Sequence of chain 1.A:
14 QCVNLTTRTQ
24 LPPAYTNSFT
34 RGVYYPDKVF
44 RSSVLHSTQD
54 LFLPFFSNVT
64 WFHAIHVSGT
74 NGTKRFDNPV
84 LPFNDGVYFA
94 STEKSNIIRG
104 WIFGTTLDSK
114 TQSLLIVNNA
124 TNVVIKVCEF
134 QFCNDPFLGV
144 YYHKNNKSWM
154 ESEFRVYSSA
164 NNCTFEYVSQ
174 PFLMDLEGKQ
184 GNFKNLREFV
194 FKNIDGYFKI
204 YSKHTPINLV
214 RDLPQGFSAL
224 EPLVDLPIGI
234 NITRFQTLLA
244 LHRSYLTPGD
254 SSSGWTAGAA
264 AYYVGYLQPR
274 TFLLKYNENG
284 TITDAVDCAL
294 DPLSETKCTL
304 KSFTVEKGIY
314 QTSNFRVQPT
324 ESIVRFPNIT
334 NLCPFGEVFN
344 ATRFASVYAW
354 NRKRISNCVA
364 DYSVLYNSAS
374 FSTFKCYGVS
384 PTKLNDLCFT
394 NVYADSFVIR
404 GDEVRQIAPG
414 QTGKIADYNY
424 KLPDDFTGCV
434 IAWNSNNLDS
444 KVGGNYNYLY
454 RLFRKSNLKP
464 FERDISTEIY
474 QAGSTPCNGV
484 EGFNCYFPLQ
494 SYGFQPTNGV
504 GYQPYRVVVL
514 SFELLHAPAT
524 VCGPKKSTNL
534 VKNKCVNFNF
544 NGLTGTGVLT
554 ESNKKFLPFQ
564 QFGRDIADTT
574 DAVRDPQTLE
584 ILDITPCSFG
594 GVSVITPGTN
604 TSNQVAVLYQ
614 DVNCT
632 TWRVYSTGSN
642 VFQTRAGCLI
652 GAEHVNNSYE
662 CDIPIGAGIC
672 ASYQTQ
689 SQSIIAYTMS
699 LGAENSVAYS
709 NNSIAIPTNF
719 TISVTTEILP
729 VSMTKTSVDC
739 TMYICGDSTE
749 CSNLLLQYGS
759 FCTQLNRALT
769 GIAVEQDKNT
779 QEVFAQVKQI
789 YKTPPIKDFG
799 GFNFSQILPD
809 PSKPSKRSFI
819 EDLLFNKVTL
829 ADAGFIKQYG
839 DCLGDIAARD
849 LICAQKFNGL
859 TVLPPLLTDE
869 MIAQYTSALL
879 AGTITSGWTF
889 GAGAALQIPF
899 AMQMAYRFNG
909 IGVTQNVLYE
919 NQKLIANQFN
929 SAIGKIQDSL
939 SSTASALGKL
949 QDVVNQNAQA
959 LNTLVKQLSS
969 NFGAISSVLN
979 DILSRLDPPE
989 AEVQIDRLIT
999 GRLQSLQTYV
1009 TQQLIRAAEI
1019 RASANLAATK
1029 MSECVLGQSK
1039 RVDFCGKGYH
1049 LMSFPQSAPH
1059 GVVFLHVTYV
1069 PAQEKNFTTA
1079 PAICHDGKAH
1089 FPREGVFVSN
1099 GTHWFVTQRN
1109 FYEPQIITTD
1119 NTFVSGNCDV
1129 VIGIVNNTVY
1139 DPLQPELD

Binding-site contacts:
Ligand atom C2 contacts residue ASN282 of chain 1.A at 2.5 Å.
Ligand atom C1 contacts residue ASN282 of chain 1.A at 1.5 Å.
Ligand atom C8 contacts residue ASN282 of chain 1.A at 3.9 Å.
Ligand atom C7 contacts residue ASN282 of chain 1.A at 3.5 Å.
Ligand atom N2 contacts residue ASN282 of chain 1.A at 3.0 Å (h-bond).
Ligand atom C8 contacts residue ASN280 of chain 1.A at 3.4 Å.
Ligand atom C8 contacts residue GLU281 of chain 1.A at 3.1 Å.
Ligand atom C4 contacts residue ASN282 of chain 1.A at 4.4 Å.
Ligand atom C3 contacts residue ASN282 of chain 1.A at 3.9 Å.
Ligand atom O5 contacts residue ASN282 of chain 1.A at 2.5 Å (h-bond).
Ligand atom O7 contacts residue ASN280 of chain 1.A at 3.4 Å (h-bond).
Ligand atom O7 contacts residue ASN282 of chain 1.A at 3.6 Å.
Ligand atom C5 contacts residue ASN282 of chain 1.A at 3.8 Å.
Ligand atom C7 contacts residue ASN280 of chain 1.A at 3.8 Å.

This small molecule binds to this protein.
Small molecule (SMILES): CC(=O)N[C@H]1[C@H](O[C@H]2[C@H](O)[C@@H](NC(C)=O)CO[C@@H]2CO)O[C@H](CO)[C@@H](O)[C@@H]1O